Sequence of chain 1.A:
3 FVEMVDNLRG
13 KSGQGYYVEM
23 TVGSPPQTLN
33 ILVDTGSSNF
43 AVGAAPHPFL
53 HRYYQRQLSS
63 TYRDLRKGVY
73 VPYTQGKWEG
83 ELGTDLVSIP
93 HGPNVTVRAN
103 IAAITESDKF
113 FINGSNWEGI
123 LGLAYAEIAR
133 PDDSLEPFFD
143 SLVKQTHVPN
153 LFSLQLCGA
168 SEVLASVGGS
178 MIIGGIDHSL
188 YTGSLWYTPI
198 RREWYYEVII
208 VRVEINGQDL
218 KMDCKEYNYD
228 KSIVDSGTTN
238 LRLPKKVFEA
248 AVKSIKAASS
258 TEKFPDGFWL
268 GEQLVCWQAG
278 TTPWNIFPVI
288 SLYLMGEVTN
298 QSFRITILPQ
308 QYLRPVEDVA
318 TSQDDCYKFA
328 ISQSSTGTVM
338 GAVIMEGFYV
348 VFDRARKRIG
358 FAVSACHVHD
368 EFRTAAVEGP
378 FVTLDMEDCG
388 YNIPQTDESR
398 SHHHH

Binding-site contacts:
Ligand atom C10 contacts residue ILE122 of chain 1.A at 4.3 Å (hydrophobic).
Ligand atom C4 contacts residue TYR75 of chain 1.A at 3.7 Å (hydrophobic).
Ligand atom C9 contacts residue TYR75 of chain 1.A at 4.1 Å (hydrophobic).
Ligand atom C5 contacts residue THR235 of chain 1.A at 3.8 Å.
Ligand atom N2 contacts residue ASP232 of chain 1.A at 2.8 Å (salt-bridge).
Ligand atom O1 contacts residue GLN77 of chain 1.A at 4.4 Å.
Ligand atom C9 contacts residue PHE112 of chain 1.A at 3.7 Å (hydrophobic).
Ligand atom C11 contacts residue PHE112 of chain 1.A at 3.3 Å (hydrophobic).
Ligand atom N2 contacts residue THR235 of chain 1.A at 4.1 Å.
Ligand atom C10 contacts residue TRP119 of chain 1.A at 3.9 Å (hydrophobic).
Ligand atom N2 contacts residue GLY234 of chain 1.A at 4.0 Å.
Ligand atom C8 contacts residue ASP36 of chain 1.A at 3.3 Å.
Ligand atom C3 contacts residue TYR75 of chain 1.A at 3.8 Å (hydrophobic).
Ligand atom C9 contacts residue GLN77 of chain 1.A at 3.5 Å.
Ligand atom C7 contacts residue GLY234 of chain 1.A at 4.3 Å.
Ligand atom C5 contacts residue ASP232 of chain 1.A at 3.5 Å.
Ligand atom C7 contacts residue ILE122 of chain 1.A at 3.9 Å (hydrophobic).
Ligand atom C7 contacts residue ASP36 of chain 1.A at 3.7 Å.
Ligand atom C10 contacts residue LEU34 of chain 1.A at 3.6 Å (hydrophobic).
Ligand atom N1 contacts residue GLN77 of chain 1.A at 2.8 Å (h-bond).
Ligand atom C1 contacts residue ASP36 of chain 1.A at 3.9 Å.
Ligand atom C8 contacts residue SER39 of chain 1.A at 4.3 Å.
Ligand atom C10 contacts residue PHE112 of chain 1.A at 3.6 Å (hydrophobic).
Ligand atom C7 contacts residue LEU34 of chain 1.A at 3.7 Å (hydrophobic).
Ligand atom N1 contacts residue TYR75 of chain 1.A at 3.4 Å.
Ligand atom C7 contacts residue PHE112 of chain 1.A at 4.3 Å (hydrophobic).
Ligand atom C6 contacts residue TYR75 of chain 1.A at 3.7 Å (hydrophobic).
Ligand atom C4 contacts residue ASP36 of chain 1.A at 3.6 Å.
Ligand atom C3 contacts residue GLN77 of chain 1.A at 4.0 Å.
Ligand atom C2 contacts residue TYR75 of chain 1.A at 4.2 Å (hydrophobic).
Ligand atom C5 contacts residue ASP36 of chain 1.A at 3.4 Å.
Ligand atom C1 contacts residue GLY234 of chain 1.A at 4.4 Å.
Ligand atom C5 contacts residue GLY234 of chain 1.A at 3.3 Å.
Ligand atom C2 contacts residue ASP36 of chain 1.A at 4.2 Å.
Ligand atom O1 contacts residue TYR75 of chain 1.A at 3.6 Å.
Ligand atom C11 contacts residue TRP119 of chain 1.A at 4.1 Å (hydrophobic).
Ligand atom C6 contacts residue GLN77 of chain 1.A at 3.5 Å.
Ligand atom C8 contacts residue GLY38 of chain 1.A at 3.7 Å.
Ligand atom C8 contacts residue ASP232 of chain 1.A at 3.7 Å.
Ligand atom N2 contacts residue ASP36 of chain 1.A at 2.7 Å (salt-bridge).

The protein below binds the small molecule below.
Small molecule (SMILES): O=C1Nc2ccccc2[C@]12CCNC2